The protein below binds the small molecule below.
Small molecule (SMILES): O=C(O)c1cccc(O)c1

Sequence of chain 1.L:
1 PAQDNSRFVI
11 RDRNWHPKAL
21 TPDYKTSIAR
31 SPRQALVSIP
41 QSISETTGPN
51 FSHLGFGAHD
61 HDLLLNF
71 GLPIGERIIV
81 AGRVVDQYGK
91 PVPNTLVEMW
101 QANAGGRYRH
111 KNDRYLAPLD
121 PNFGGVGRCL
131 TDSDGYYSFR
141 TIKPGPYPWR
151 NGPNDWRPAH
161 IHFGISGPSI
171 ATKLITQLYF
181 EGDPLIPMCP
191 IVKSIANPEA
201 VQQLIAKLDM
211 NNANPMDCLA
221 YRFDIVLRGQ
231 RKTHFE

Binding-site contacts:
Ligand atom O3 contacts residue TYR147 of chain 1.L at 3.7 Å.
Ligand atom C3 contacts residue GLY14 of chain 1.K at 4.2 Å.
Ligand atom C4 contacts residue PRO15 of chain 1.K at 4.1 Å (hydrophobic).
Ligand atom O2' contacts residue TRP149 of chain 1.L at 3.6 Å.
Ligand atom C6 contacts residue TRP149 of chain 1.L at 3.6 Å (hydrophobic).
Ligand atom C3 contacts residue ILE191 of chain 1.L at 3.9 Å (hydrophobic).
Ligand atom O3 contacts residue ARG157 of chain 1.L at 3.0 Å (salt-bridge).
Ligand atom O1' contacts residue THR12 of chain 1.K at 4.1 Å.
Ligand atom O1' contacts residue ARG133 of chain 1.K at 3.4 Å.
Ligand atom C6 contacts residue PRO15 of chain 1.K at 3.6 Å (hydrophobic).
Ligand atom C1' contacts residue TYR24 of chain 1.L at 3.2 Å (hydrophobic).
Ligand atom O1' contacts residue ILE191 of chain 1.L at 4.0 Å.
Ligand atom C3 contacts residue ARG157 of chain 1.L at 3.6 Å.
Ligand atom O3 contacts residue GLN177 of chain 1.L at 3.7 Å.
Ligand atom O3 contacts residue HIS162 of chain 1.L at 3.3 Å.
Ligand atom C5 contacts residue TYR147 of chain 1.L at 3.3 Å (hydrophobic).
Ligand atom O3 contacts residue HIS160 of chain 1.L at 3.9 Å.
Ligand atom C5 contacts residue PRO15 of chain 1.K at 4.0 Å (hydrophobic).
Ligand atom C2 contacts residue GLY14 of chain 1.K at 3.8 Å.
Ligand atom C4 contacts residue FE1 of chain 1.GA at 3.4 Å.
Ligand atom O1' contacts residue PRO15 of chain 1.K at 4.1 Å.
Ligand atom C2 contacts residue PRO15 of chain 1.K at 3.4 Å (hydrophobic).
Ligand atom C3 contacts residue FE1 of chain 1.GA at 3.7 Å.
Ligand atom C3 contacts residue PRO15 of chain 1.K at 3.8 Å (hydrophobic).
Ligand atom C1 contacts residue ILE191 of chain 1.L at 3.9 Å (hydrophobic).
Ligand atom C1' contacts residue ARG133 of chain 1.K at 3.9 Å.
Ligand atom O2' contacts residue ARG133 of chain 1.K at 4.0 Å.
Ligand atom C1 contacts residue TRP149 of chain 1.L at 4.0 Å (hydrophobic).
Ligand atom O1' contacts residue TYR24 of chain 1.L at 2.0 Å (h-bond).
Ligand atom O1' contacts residue GLY134 of chain 1.K at 4.0 Å.
Ligand atom O2' contacts residue TYR24 of chain 1.L at 3.8 Å.
Ligand atom C1' contacts residue TRP149 of chain 1.L at 3.9 Å (hydrophobic).
Ligand atom C2 contacts residue ILE191 of chain 1.L at 3.4 Å (hydrophobic).
Ligand atom C1 contacts residue PRO15 of chain 1.K at 3.3 Å (hydrophobic).
Ligand atom O3 contacts residue FE1 of chain 1.GA at 3.2 Å.
Ligand atom O3 contacts residue GLY14 of chain 1.K at 4.1 Å.
Ligand atom C3 contacts residue TYR147 of chain 1.L at 3.5 Å (hydrophobic).
Ligand atom C4 contacts residue TYR147 of chain 1.L at 2.5 Å (hydrophobic).
Ligand atom C4 contacts residue ARG157 of chain 1.L at 3.8 Å.
Ligand atom C1' contacts residue PRO15 of chain 1.K at 3.7 Å (hydrophobic).

Sequence of chain 1.K:
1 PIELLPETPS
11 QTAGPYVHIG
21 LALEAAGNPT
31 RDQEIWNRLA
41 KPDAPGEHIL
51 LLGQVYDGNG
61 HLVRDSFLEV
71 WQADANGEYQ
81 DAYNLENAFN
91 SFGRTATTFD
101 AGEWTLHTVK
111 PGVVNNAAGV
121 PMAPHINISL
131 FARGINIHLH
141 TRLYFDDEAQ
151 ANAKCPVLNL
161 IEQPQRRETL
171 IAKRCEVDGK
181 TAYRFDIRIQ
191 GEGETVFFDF